Binding-site contacts:
Ligand atom C8 contacts residue TYR196 of chain 1.B at 4.2 Å (hydrophobic).
Ligand atom C2 contacts residue TYR93 of chain 1.B at 3.7 Å (hydrophobic).
Ligand atom N6 contacts residue THR148 of chain 1.B at 3.9 Å.
Ligand atom C6 contacts residue THR148 of chain 1.B at 4.3 Å.
Ligand atom N4 contacts residue TRP147 of chain 1.B at 3.2 Å.
Ligand atom C6 contacts residue CYS192 of chain 1.B at 4.2 Å (hydrophobic).
Ligand atom CL1 contacts residue THR148 of chain 1.B at 4.0 Å.
Ligand atom N2 contacts residue TRP147 of chain 1.B at 2.6 Å (h-bond).
Ligand atom C9 contacts residue CYS192 of chain 1.B at 4.2 Å (hydrophobic).
Ligand atom C6 contacts residue TRP147 of chain 1.B at 3.2 Å (hydrophobic).
Ligand atom N4 contacts residue TYR93 of chain 1.B at 2.9 Å (h-bond).
Ligand atom N2 contacts residue TYR93 of chain 1.B at 3.0 Å (h-bond).
Ligand atom C1 contacts residue TRP147 of chain 1.B at 3.2 Å (hydrophobic).
Ligand atom C1 contacts residue TYR196 of chain 1.B at 4.4 Å (hydrophobic).
Ligand atom N3 contacts residue TRP147 of chain 1.B at 3.5 Å (h-bond).
Ligand atom C7 contacts residue CYS192 of chain 1.B at 3.6 Å (hydrophobic).
Ligand atom N3 contacts residue TYR196 of chain 1.B at 4.4 Å.
Ligand atom C2 contacts residue TRP147 of chain 1.B at 3.8 Å (hydrophobic).
Ligand atom C7 contacts residue TRP147 of chain 1.B at 3.9 Å (hydrophobic).
Ligand atom N2 contacts residue SER146 of chain 1.B at 3.2 Å (h-bond).
Ligand atom C3 contacts residue CYS191 of chain 1.B at 4.1 Å (hydrophobic).
Ligand atom N2 contacts residue TYR196 of chain 1.B at 3.7 Å.
Ligand atom C6 contacts residue TYR196 of chain 1.B at 3.9 Å (hydrophobic).
Ligand atom C5 contacts residue TRP147 of chain 1.B at 3.2 Å (hydrophobic).
Ligand atom C7 contacts residue CYS191 of chain 1.B at 4.4 Å (hydrophobic).
Ligand atom C1 contacts residue SER146 of chain 1.B at 4.4 Å.
Ligand atom C9 contacts residue CYS191 of chain 1.B at 3.9 Å (hydrophobic).
Ligand atom N3 contacts residue CYS191 of chain 1.B at 4.5 Å.
Ligand atom C5 contacts residue THR148 of chain 1.B at 4.5 Å.
Ligand atom N6 contacts residue TRP147 of chain 1.B at 3.9 Å.
Ligand atom C7 contacts residue TYR196 of chain 1.B at 3.2 Å (hydrophobic).
Ligand atom C9 contacts residue TRP147 of chain 1.B at 3.4 Å (hydrophobic).
Ligand atom C4 contacts residue THR148 of chain 1.B at 3.8 Å.
Ligand atom C6 contacts residue CYS191 of chain 1.B at 4.2 Å (hydrophobic).
Ligand atom C2 contacts residue TYR189 of chain 1.B at 4.3 Å (hydrophobic).
Ligand atom C7 contacts residue THR148 of chain 1.B at 4.2 Å.
Ligand atom C8 contacts residue THR148 of chain 1.B at 4.2 Å.
Ligand atom C1 contacts residue TYR93 of chain 1.B at 3.2 Å (hydrophobic).
Ligand atom C8 contacts residue CYS192 of chain 1.B at 4.4 Å (hydrophobic).
Ligand atom C9 contacts residue TYR196 of chain 1.B at 3.3 Å (hydrophobic).

Sequence of chain 1.B:
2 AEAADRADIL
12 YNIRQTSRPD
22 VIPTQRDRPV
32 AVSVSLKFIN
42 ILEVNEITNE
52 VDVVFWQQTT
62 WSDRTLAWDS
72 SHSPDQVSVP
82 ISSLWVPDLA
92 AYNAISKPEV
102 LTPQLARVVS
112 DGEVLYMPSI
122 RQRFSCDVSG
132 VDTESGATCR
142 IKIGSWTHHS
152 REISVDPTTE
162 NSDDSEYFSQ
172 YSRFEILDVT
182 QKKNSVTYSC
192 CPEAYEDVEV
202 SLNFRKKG

The small molecule below binds the protein below.
Small molecule (SMILES): [H]/N=C1/NCCN1Cc1ccc(Cl)nc1